Sequence of chain 6.A:
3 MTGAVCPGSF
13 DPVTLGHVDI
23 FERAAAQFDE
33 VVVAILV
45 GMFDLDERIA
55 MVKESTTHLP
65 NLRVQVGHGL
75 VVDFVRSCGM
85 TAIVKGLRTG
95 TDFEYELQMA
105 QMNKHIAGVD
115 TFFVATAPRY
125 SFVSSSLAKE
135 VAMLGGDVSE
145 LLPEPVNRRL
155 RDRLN

This protein binds this small molecule.
Small molecule (SMILES): O=C(O)CCc1c[nH]c2ccccc12

Binding-site contacts:
Ligand atom C4 contacts residue HIS19 of chain 6.A at 3.9 Å.
Ligand atom C3A contacts residue GLY90 of chain 6.A at 3.3 Å.
Ligand atom O2 contacts residue ARG92 of chain 6.A at 3.7 Å.
Ligand atom C7 contacts residue PRO9 of chain 6.A at 3.3 Å (hydrophobic).
Ligand atom N1 contacts residue GLY90 of chain 6.A at 4.2 Å.
Ligand atom O1 contacts residue ARG92 of chain 6.A at 2.8 Å (salt-bridge).
Ligand atom C5 contacts residue GLY90 of chain 6.A at 4.0 Å.
Ligand atom O2 contacts residue HIS19 of chain 6.A at 3.0 Å (h-bond).
Ligand atom C5 contacts residue ILE22 of chain 6.A at 3.4 Å (hydrophobic).
Ligand atom C7A contacts residue GLY90 of chain 6.A at 3.8 Å.
Ligand atom C3 contacts residue GLY90 of chain 6.A at 3.6 Å.
Ligand atom C4 contacts residue GLY90 of chain 6.A at 3.5 Å.
Ligand atom C2' contacts residue HIS19 of chain 6.A at 3.5 Å.
Ligand atom C6 contacts residue CYS8 of chain 6.A at 3.5 Å (hydrophobic).
Ligand atom C7A contacts residue PRO9 of chain 6.A at 4.1 Å (hydrophobic).
Ligand atom O1 contacts residue THR95 of chain 6.A at 4.3 Å.
Ligand atom C7 contacts residue LYS89 of chain 6.A at 4.1 Å.
Ligand atom C1' contacts residue HIS19 of chain 6.A at 3.6 Å.
Ligand atom O2 contacts residue SER128 of chain 6.A at 4.2 Å.
Ligand atom N1 contacts residue PRO9 of chain 6.A at 4.2 Å.
Ligand atom C3' contacts residue ARG92 of chain 6.A at 4.3 Å.
Ligand atom C1' contacts residue ARG92 of chain 6.A at 3.4 Å.
Ligand atom N1 contacts residue LYS89 of chain 6.A at 4.3 Å.
Ligand atom C3' contacts residue HIS19 of chain 6.A at 4.1 Å.
Ligand atom C2 contacts residue GLY90 of chain 6.A at 3.8 Å.
Ligand atom C7 contacts residue VAL88 of chain 6.A at 4.1 Å (hydrophobic).
Ligand atom C6 contacts residue PRO9 of chain 6.A at 4.2 Å (hydrophobic).
Ligand atom C3 contacts residue HIS19 of chain 6.A at 3.9 Å.
Ligand atom C7 contacts residue GLY90 of chain 6.A at 4.3 Å.
Ligand atom C3' contacts residue GLY90 of chain 6.A at 3.6 Å.
Ligand atom C3' contacts residue THR120 of chain 6.A at 4.3 Å.
Ligand atom C5 contacts residue PHE23 of chain 6.A at 4.0 Å (hydrophobic).
Ligand atom C7A contacts residue LYS89 of chain 6.A at 4.2 Å.
Ligand atom C4 contacts residue ILE22 of chain 6.A at 3.5 Å (hydrophobic).
Ligand atom C6 contacts residue PHE23 of chain 6.A at 4.1 Å (hydrophobic).
Ligand atom C6 contacts residue PHE12 of chain 6.A at 4.2 Å (hydrophobic).
Ligand atom C3A contacts residue HIS19 of chain 6.A at 3.8 Å.
Ligand atom C2' contacts residue ARG92 of chain 6.A at 3.9 Å.
Ligand atom C6 contacts residue VAL88 of chain 6.A at 3.8 Å (hydrophobic).
Ligand atom C7 contacts residue PHE12 of chain 6.A at 4.3 Å (hydrophobic).